Binding-site contacts:
Ligand atom C2 contacts residue ASN62 of chain 2.A at 2.3 Å.
Ligand atom C7 contacts residue ASN62 of chain 2.A at 3.5 Å.
Ligand atom O6 contacts residue PHE93 of chain 2.A at 4.3 Å.
Ligand atom O5 contacts residue ASN62 of chain 2.A at 2.3 Å (h-bond).
Ligand atom C3 contacts residue ASN62 of chain 2.A at 3.7 Å.
Ligand atom C1 contacts residue ASN62 of chain 2.A at 1.4 Å.
Ligand atom O5 contacts residue PHE93 of chain 2.A at 4.2 Å.
Ligand atom C5 contacts residue ASN62 of chain 2.A at 3.6 Å.
Ligand atom N2 contacts residue ASN62 of chain 2.A at 2.8 Å (h-bond).
Ligand atom C4 contacts residue ASN62 of chain 2.A at 4.2 Å.
Ligand atom O7 contacts residue ASN62 of chain 2.A at 3.7 Å.
Ligand atom C8 contacts residue ARG61 of chain 2.A at 3.5 Å.

Sequence of chain 2.A:
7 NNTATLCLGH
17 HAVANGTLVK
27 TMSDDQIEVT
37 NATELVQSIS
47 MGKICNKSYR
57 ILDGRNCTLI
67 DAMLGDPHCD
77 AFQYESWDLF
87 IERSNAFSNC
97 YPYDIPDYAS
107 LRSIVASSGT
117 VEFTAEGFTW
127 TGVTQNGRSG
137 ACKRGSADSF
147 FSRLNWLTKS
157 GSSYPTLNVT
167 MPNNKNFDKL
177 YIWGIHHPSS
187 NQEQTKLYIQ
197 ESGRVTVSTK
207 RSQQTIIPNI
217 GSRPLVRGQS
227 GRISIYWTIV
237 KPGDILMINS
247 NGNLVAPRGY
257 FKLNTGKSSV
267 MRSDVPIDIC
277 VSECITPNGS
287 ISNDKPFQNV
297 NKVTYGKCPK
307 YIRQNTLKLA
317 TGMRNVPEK

A protein and the small-molecule ligand that binds it are described below.
Small molecule (SMILES): CC(=O)N[C@H]1[C@H](O[C@H]2[C@H](O)[C@@H](NC(C)=O)CO[C@@H]2CO)O[C@H](CO)[C@@H](O)[C@@H]1O